A small-molecule ligand and the protein it binds are described below.
Small molecule (SMILES): CC(=O)N[C@H]1[C@H]([C@H](O)[C@H](O)CO)O[C@@](O[C@H]2[C@@H](O)[C@@H](CO)O[C@@H](O[C@H]3[C@H](O)[C@@H](O)[C@H](O)O[C@@H]3CO)[C@@H]2O)(C(=O)O)C[C@@H]1O

Sequence of chain 2.C:
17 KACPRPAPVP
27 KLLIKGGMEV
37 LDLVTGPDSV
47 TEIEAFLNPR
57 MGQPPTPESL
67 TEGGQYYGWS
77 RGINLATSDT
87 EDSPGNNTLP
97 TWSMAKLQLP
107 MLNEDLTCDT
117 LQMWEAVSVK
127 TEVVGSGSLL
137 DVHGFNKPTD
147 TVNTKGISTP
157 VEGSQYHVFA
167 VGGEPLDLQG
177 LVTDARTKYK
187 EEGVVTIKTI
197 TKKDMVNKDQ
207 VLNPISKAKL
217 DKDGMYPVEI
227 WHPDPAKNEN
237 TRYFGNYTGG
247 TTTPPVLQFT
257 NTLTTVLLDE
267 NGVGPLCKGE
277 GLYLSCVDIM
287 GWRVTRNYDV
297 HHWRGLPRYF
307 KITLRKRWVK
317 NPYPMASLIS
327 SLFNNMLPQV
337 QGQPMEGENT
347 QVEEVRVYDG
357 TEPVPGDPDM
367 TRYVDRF

Sequence of chain 2.B:
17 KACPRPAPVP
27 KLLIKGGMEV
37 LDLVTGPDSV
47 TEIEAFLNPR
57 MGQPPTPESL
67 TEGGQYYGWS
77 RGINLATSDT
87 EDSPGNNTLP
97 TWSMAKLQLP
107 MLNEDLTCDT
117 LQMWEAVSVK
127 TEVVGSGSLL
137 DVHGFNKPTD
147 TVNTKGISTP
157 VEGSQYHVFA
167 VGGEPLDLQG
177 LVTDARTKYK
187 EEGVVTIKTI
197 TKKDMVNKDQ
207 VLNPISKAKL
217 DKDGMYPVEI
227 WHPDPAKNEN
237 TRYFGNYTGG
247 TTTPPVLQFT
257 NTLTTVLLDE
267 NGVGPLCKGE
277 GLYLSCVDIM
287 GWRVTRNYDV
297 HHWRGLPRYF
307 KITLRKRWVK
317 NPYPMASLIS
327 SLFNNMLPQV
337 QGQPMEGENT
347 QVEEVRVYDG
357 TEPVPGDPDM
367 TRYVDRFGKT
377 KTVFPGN

Binding-site contacts:
Ligand atom C6 contacts residue TYR72 of chain 2.B at 3.9 Å (hydrophobic).
Ligand atom C4 contacts residue HIS298 of chain 2.B at 3.5 Å.
Ligand atom O3 contacts residue ARG77 of chain 2.B at 4.1 Å.
Ligand atom C3 contacts residue ARG77 of chain 2.B at 4.0 Å.
Ligand atom C10 contacts residue TYR72 of chain 2.B at 3.6 Å (hydrophobic).
Ligand atom C3 contacts residue GLY78 of chain 2.B at 3.8 Å.
Ligand atom O1A contacts residue GLY78 of chain 2.B at 3.9 Å.
Ligand atom C11 contacts residue TYR72 of chain 2.B at 3.5 Å (hydrophobic).
Ligand atom O1A contacts residue ARG77 of chain 2.B at 3.2 Å (salt-bridge).
Ligand atom O4 contacts residue HIS298 of chain 2.B at 3.1 Å (h-bond).
Ligand atom N5 contacts residue TYR72 of chain 2.B at 2.8 Å (h-bond).
Ligand atom C4 contacts residue ARG77 of chain 2.B at 3.8 Å.
Ligand atom O3 contacts residue GLY78 of chain 2.B at 3.0 Å.
Ligand atom C1 contacts residue GLY78 of chain 2.B at 4.1 Å.
Ligand atom C5 contacts residue ASN93 of chain 2.B at 4.0 Å.
Ligand atom C3 contacts residue HIS298 of chain 2.B at 3.5 Å.
Ligand atom C3 contacts residue VAL296 of chain 2.B at 3.5 Å (hydrophobic).
Ligand atom O3 contacts residue ASN80 of chain 2.B at 3.9 Å.
Ligand atom C5 contacts residue ARG77 of chain 2.B at 4.2 Å.
Ligand atom C11 contacts residue ASP85 of chain 2.C at 3.7 Å.
Ligand atom O6 contacts residue ASN93 of chain 2.B at 3.5 Å (h-bond).
Ligand atom O1B contacts residue ARG77 of chain 2.B at 2.7 Å (salt-bridge).
Ligand atom O4 contacts residue ASN80 of chain 2.B at 4.3 Å.
Ligand atom C3 contacts residue GLY78 of chain 2.B at 3.8 Å.
Ligand atom O1B contacts residue TYR72 of chain 2.B at 3.8 Å.
Ligand atom C2 contacts residue GLY78 of chain 2.B at 3.9 Å.
Ligand atom C6 contacts residue ASN93 of chain 2.B at 3.2 Å.
Ligand atom O4 contacts residue GLY78 of chain 2.B at 3.1 Å.
Ligand atom C1 contacts residue ARG77 of chain 2.B at 3.3 Å.
Ligand atom C9 contacts residue ARG77 of chain 2.B at 3.5 Å.
Ligand atom O4 contacts residue ILE79 of chain 2.B at 3.8 Å.
Ligand atom C4 contacts residue TYR72 of chain 2.B at 3.9 Å (hydrophobic).
Ligand atom C2 contacts residue VAL296 of chain 2.B at 4.3 Å (hydrophobic).
Ligand atom C4 contacts residue GLY78 of chain 2.B at 3.3 Å.
Ligand atom O3 contacts residue VAL296 of chain 2.B at 3.9 Å.
Ligand atom C1 contacts residue TYR72 of chain 2.B at 3.7 Å (hydrophobic).
Ligand atom O1A contacts residue TYR72 of chain 2.B at 3.0 Å.
Ligand atom O4 contacts residue VAL296 of chain 2.B at 4.2 Å.
Ligand atom C5 contacts residue TYR72 of chain 2.B at 3.7 Å (hydrophobic).
Ligand atom O4 contacts residue THR291 of chain 2.B at 3.3 Å.